The small molecule below binds the protein below.
Small molecule (SMILES): [H]/N=C(\N)N1CCCCC1

Sequence of chain 1.A:
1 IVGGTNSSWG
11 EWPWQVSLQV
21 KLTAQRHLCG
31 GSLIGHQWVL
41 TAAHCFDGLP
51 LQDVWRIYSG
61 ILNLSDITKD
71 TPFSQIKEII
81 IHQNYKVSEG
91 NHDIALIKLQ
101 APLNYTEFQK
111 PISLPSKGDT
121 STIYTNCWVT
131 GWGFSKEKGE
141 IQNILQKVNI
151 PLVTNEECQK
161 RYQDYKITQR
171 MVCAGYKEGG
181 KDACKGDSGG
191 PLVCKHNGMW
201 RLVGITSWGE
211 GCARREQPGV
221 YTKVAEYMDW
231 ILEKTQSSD

Binding-site contacts:
Ligand atom N8 contacts residue TRP208 of chain 1.A at 3.8 Å.
Ligand atom C3 contacts residue THR206 of chain 1.A at 3.7 Å.
Ligand atom N4 contacts residue ALA183 of chain 1.A at 4.0 Å.
Ligand atom C7 contacts residue ASP182 of chain 1.A at 3.7 Å.
Ligand atom C7 contacts residue GLY209 of chain 1.A at 4.1 Å.
Ligand atom N8 contacts residue ALA183 of chain 1.A at 3.6 Å (h-bond).
Ligand atom C5 contacts residue TRP208 of chain 1.A at 3.9 Å (hydrophobic).
Ligand atom C6 contacts residue LYS185 of chain 1.A at 4.2 Å.
Ligand atom C1 contacts residue SER207 of chain 1.A at 3.7 Å.
Ligand atom C3 contacts residue SER207 of chain 1.A at 4.0 Å.
Ligand atom N4 contacts residue TRP208 of chain 1.A at 3.8 Å.
Ligand atom N8 contacts residue ASP182 of chain 1.A at 2.9 Å (salt-bridge).
Ligand atom C6 contacts residue ALA6 of chain 1.B at 2.5 Å (hydrophobic).
Ligand atom C3 contacts residue ALA183 of chain 1.A at 4.2 Å (hydrophobic).
Ligand atom C5 contacts residue ARG4 of chain 1.B at 3.7 Å.
Ligand atom C3 contacts residue TRP208 of chain 1.A at 3.8 Å (hydrophobic).
Ligand atom C2 contacts residue THR206 of chain 1.A at 3.5 Å.
Ligand atom N9 contacts residue GLY209 of chain 1.A at 4.1 Å.
Ligand atom C2 contacts residue CYS184 of chain 1.A at 3.8 Å (hydrophobic).
Ligand atom C5 contacts residue GLY211 of chain 1.A at 3.7 Å.
Ligand atom N9 contacts residue ALA183 of chain 1.A at 3.1 Å (h-bond).
Ligand atom N8 contacts residue GLY219 of chain 1.A at 3.5 Å.
Ligand atom C7 contacts residue GLY211 of chain 1.A at 4.1 Å.
Ligand atom N9 contacts residue CYS212 of chain 1.A at 3.9 Å.
Ligand atom N9 contacts residue GLY211 of chain 1.A at 3.1 Å (h-bond).
Ligand atom C5 contacts residue GLY209 of chain 1.A at 3.7 Å.
Ligand atom C6 contacts residue PHE5 of chain 1.B at 4.0 Å (hydrophobic).
Ligand atom N9 contacts residue ASP182 of chain 1.A at 2.8 Å (salt-bridge).
Ligand atom C1 contacts residue ALA6 of chain 1.B at 1.5 Å (hydrophobic).
Ligand atom C7 contacts residue TRP208 of chain 1.A at 4.0 Å (hydrophobic).
Ligand atom N4 contacts residue GLY209 of chain 1.A at 3.9 Å.
Ligand atom C3 contacts residue ALA6 of chain 1.B at 3.8 Å (hydrophobic).
Ligand atom C1 contacts residue PHE5 of chain 1.B at 3.6 Å (hydrophobic).
Ligand atom C6 contacts residue ARG4 of chain 1.B at 4.2 Å.
Ligand atom C6 contacts residue CYS184 of chain 1.A at 3.9 Å (hydrophobic).
Ligand atom C2 contacts residue ALA6 of chain 1.B at 2.5 Å (hydrophobic).
Ligand atom C2 contacts residue SER207 of chain 1.A at 3.9 Å.
Ligand atom C5 contacts residue ALA6 of chain 1.B at 3.8 Å (hydrophobic).
Ligand atom C7 contacts residue ALA183 of chain 1.A at 3.3 Å (hydrophobic).
Ligand atom C1 contacts residue CYS184 of chain 1.A at 4.1 Å (hydrophobic).

Sequence of chain 1.B:
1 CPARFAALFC